Binding-site contacts:
Ligand atom C17 contacts residue ALA180 of chain 1.B at 3.4 Å (hydrophobic).
Ligand atom C7 contacts residue PRO181 of chain 1.B at 3.4 Å (hydrophobic).
Ligand atom O6 contacts residue PHE145 of chain 1.B at 3.5 Å.
Ligand atom C22 contacts residue PHE145 of chain 1.B at 3.5 Å (hydrophobic).
Ligand atom C20 contacts residue VAL178 of chain 1.B at 3.7 Å (hydrophobic).
Ligand atom C23 contacts residue PHE145 of chain 1.B at 3.6 Å (hydrophobic).
Ligand atom O2 contacts residue HIS153 of chain 1.B at 3.4 Å.
Ligand atom O4 contacts residue THR117 of chain 1.B at 3.2 Å.
Ligand atom O2 contacts residue GLN150 of chain 1.B at 3.3 Å (h-bond).
Ligand atom O1 contacts residue HIS149 of chain 1.B at 3.3 Å (h-bond).
Ligand atom O4 contacts residue GLY119 of chain 1.B at 3.1 Å (h-bond).
Ligand atom C17 contacts residue VAL178 of chain 1.B at 3.5 Å (hydrophobic).
Ligand atom O5 contacts residue PHE145 of chain 1.B at 3.5 Å.
Ligand atom C8 contacts residue VAL182 of chain 1.B at 3.7 Å (hydrophobic).
Ligand atom C5 contacts residue ZN1 of chain 1.J at 2.7 Å.
Ligand atom C17 contacts residue VAL182 of chain 1.B at 3.3 Å (hydrophobic).
Ligand atom C24 contacts residue PHE145 of chain 1.B at 3.4 Å (hydrophobic).
Ligand atom C4 contacts residue GLY119 of chain 1.B at 3.5 Å.
Ligand atom O2 contacts residue ZN1 of chain 1.J at 3.0 Å.
Ligand atom O5 contacts residue VAL186 of chain 1.B at 3.7 Å.
Ligand atom C19 contacts residue PHE145 of chain 1.B at 3.4 Å (hydrophobic).
Ligand atom C14 contacts residue PHE145 of chain 1.B at 3.4 Å (hydrophobic).
Ligand atom C12 contacts residue HIS149 of chain 1.B at 3.4 Å.
Ligand atom C16 contacts residue VAL178 of chain 1.B at 2.8 Å (hydrophobic).
Ligand atom C24 contacts residue VAL186 of chain 1.B at 3.6 Å (hydrophobic).
Ligand atom O1 contacts residue HIS153 of chain 1.B at 3.5 Å (h-bond).
Ligand atom C1 contacts residue MET120 of chain 1.B at 3.7 Å (hydrophobic).
Ligand atom C15 contacts residue VAL178 of chain 1.B at 3.3 Å (hydrophobic).
Ligand atom O4 contacts residue LEU118 of chain 1.B at 3.0 Å (h-bond).
Ligand atom C11 contacts residue GLN150 of chain 1.B at 3.7 Å.
Ligand atom C16 contacts residue HIS149 of chain 1.B at 3.6 Å.
Ligand atom C17 contacts residue HIS149 of chain 1.B at 3.2 Å.
Ligand atom O1 contacts residue ZN1 of chain 1.J at 1.9 Å.
Ligand atom C16 contacts residue VAL182 of chain 1.B at 3.6 Å (hydrophobic).
Ligand atom O1 contacts residue HIS159 of chain 1.B at 2.9 Å (h-bond).
Ligand atom O6 contacts residue ALA40 of chain 1.B at 3.3 Å.
Ligand atom C18 contacts residue VAL186 of chain 1.B at 3.5 Å (hydrophobic).
Ligand atom C20 contacts residue PHE145 of chain 1.B at 3.6 Å (hydrophobic).
Ligand atom C19 contacts residue VAL186 of chain 1.B at 3.7 Å (hydrophobic).
Ligand atom C18 contacts residue VAL178 of chain 1.B at 3.5 Å (hydrophobic).

Sequence of chain 1.B:
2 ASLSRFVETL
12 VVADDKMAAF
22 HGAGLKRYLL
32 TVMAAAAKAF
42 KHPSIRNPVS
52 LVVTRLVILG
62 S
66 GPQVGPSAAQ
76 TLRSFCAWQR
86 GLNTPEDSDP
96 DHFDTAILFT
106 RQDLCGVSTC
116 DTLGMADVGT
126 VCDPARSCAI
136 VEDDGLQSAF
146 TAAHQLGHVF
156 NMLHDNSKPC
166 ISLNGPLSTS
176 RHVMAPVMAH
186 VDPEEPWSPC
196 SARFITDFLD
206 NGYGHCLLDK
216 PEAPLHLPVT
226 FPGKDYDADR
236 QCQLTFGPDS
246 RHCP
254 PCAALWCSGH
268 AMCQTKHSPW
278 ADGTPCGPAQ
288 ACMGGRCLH

This small molecule binds to this protein.
Small molecule (SMILES): CC(C)C(=O)c1ccc(OCc2ccc(-c3ccc(S(=O)(=O)N[C@@H](C(=O)O)C(C)C)cc3)cc2)cc1